The small molecule below binds the protein below.
Small molecule (SMILES): CC(=O)N[C@@H]1[C@@H](O)[C@H](O)[C@@H](CO)O[C@H]1O

Sequence of chain 1.B:
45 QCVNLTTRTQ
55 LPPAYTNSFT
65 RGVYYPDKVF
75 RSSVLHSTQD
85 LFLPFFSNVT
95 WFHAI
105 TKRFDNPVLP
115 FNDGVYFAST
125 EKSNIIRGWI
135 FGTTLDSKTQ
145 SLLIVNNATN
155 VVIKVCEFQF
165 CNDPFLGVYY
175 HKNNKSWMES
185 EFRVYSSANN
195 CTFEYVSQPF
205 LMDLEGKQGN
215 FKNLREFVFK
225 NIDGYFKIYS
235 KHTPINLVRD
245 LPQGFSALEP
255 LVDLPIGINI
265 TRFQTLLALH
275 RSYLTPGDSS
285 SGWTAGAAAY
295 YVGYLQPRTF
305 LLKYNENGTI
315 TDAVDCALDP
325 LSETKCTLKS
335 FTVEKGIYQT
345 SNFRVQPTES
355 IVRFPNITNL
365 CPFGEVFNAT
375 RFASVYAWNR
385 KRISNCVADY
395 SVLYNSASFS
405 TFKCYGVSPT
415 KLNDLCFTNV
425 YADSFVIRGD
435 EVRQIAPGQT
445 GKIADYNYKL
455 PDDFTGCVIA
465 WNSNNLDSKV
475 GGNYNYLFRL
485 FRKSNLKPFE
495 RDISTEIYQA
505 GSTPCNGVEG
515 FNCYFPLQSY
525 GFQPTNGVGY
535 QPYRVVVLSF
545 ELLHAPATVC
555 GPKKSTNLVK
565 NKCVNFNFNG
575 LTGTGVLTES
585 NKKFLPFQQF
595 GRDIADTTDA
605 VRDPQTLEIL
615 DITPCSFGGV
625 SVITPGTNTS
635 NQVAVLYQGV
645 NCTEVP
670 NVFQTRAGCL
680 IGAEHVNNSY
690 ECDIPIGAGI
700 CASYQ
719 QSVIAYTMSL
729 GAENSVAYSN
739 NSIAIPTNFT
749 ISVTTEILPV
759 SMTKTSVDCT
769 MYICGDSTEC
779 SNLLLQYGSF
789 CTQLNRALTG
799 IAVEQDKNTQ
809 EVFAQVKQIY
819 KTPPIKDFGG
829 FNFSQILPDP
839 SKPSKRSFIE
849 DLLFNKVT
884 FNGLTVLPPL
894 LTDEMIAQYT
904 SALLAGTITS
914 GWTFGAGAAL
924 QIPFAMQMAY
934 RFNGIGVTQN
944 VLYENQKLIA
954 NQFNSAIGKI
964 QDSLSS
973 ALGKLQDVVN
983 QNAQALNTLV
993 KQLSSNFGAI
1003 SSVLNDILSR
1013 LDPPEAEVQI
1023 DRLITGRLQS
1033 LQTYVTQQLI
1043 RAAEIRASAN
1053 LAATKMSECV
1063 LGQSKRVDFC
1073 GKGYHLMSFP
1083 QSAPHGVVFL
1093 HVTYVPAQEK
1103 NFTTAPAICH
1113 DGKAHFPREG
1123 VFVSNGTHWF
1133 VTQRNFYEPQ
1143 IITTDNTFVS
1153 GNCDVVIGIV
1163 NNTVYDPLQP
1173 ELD

Binding-site contacts:
Ligand atom C4 contacts residue ASN263 of chain 1.B at 4.2 Å.
Ligand atom C5 contacts residue ASN263 of chain 1.B at 3.7 Å.
Ligand atom O6 contacts residue THR137 of chain 1.B at 3.5 Å.
Ligand atom C3 contacts residue ASN263 of chain 1.B at 3.8 Å.
Ligand atom O5 contacts residue THR137 of chain 1.B at 3.4 Å.
Ligand atom C1 contacts residue THR137 of chain 1.B at 4.3 Å.
Ligand atom O5 contacts residue ASN263 of chain 1.B at 2.4 Å (h-bond).
Ligand atom C7 contacts residue ASN263 of chain 1.B at 3.3 Å.
Ligand atom O7 contacts residue ASN263 of chain 1.B at 3.3 Å (h-bond).
Ligand atom C2 contacts residue ASN263 of chain 1.B at 2.5 Å.
Ligand atom C8 contacts residue ASN263 of chain 1.B at 4.3 Å.
Ligand atom C6 contacts residue THR137 of chain 1.B at 3.7 Å.
Ligand atom C5 contacts residue THR137 of chain 1.B at 4.0 Å.
Ligand atom C1 contacts residue ASN263 of chain 1.B at 1.4 Å.
Ligand atom N2 contacts residue ASN263 of chain 1.B at 2.9 Å (h-bond).